Sequence of chain 1.G:
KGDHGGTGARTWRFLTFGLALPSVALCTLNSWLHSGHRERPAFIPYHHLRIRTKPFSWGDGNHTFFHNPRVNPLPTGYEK

Sequence of chain 1.C:
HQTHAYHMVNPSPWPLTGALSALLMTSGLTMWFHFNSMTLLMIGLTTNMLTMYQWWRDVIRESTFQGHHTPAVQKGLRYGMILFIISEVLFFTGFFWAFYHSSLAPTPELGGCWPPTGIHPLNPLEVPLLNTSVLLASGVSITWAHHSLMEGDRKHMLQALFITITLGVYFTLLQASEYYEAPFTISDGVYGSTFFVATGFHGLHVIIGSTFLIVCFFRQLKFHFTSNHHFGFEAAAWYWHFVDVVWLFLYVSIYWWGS

The small molecule below binds the protein below.
Small molecule (SMILES): CCCCCCCCCCO[C@@H]1O[C@H](CO)[C@@H](O[C@H]2O[C@H](CO)[C@@H](O)[C@H](O)[C@H]2O)[C@H](O)[C@H]1O

Binding-site contacts:
Ligand atom C4 contacts residue TRP62 of chain 1.G at 4.1 Å (hydrophobic).
Ligand atom C25 contacts residue MET38 of chain 1.C at 4.1 Å (hydrophobic).
Ligand atom C34 contacts residue LEU41 of chain 1.C at 4.4 Å (hydrophobic).
Ligand atom C28 contacts residue TRP32 of chain 1.C at 3.6 Å (hydrophobic).
Ligand atom C1 contacts residue GLY63 of chain 1.G at 4.0 Å.
Ligand atom C1 contacts residue TRP62 of chain 1.G at 4.2 Å (hydrophobic).
Ligand atom O49 contacts residue GLY63 of chain 1.G at 3.4 Å (h-bond).
Ligand atom O16 contacts residue TRP62 of chain 1.G at 4.5 Å.
Ligand atom C2 contacts residue GLY63 of chain 1.G at 3.6 Å.
Ligand atom C22 contacts residue PHE69 of chain 1.G at 4.4 Å (hydrophobic).
Ligand atom O61 contacts residue PHE69 of chain 1.G at 2.9 Å (h-bond).
Ligand atom C25 contacts residue PHE69 of chain 1.G at 4.1 Å (hydrophobic).
Ligand atom C18 contacts residue MET38 of chain 1.C at 4.3 Å (hydrophobic).
Ligand atom C25 contacts residue TRP32 of chain 1.C at 4.5 Å (hydrophobic).
Ligand atom O5 contacts residue TRP62 of chain 1.G at 4.1 Å.
Ligand atom C19 contacts residue PHE69 of chain 1.G at 4.5 Å (hydrophobic).
Ligand atom C31 contacts residue TRP32 of chain 1.C at 4.5 Å (hydrophobic).
Ligand atom C43 contacts residue LEU29 of chain 1.C at 4.3 Å (hydrophobic).
Ligand atom C6 contacts residue TRP62 of chain 1.G at 3.6 Å (hydrophobic).
Ligand atom C19 contacts residue MET38 of chain 1.C at 4.2 Å (hydrophobic).
Ligand atom C18 contacts residue TRP62 of chain 1.G at 4.1 Å (hydrophobic).
Ligand atom C28 contacts residue MET38 of chain 1.C at 4.1 Å (hydrophobic).
Ligand atom C22 contacts residue TRP32 of chain 1.C at 3.8 Å (hydrophobic).
Ligand atom O49 contacts residue TRP62 of chain 1.G at 4.0 Å.
Ligand atom C34 contacts residue TRP32 of chain 1.C at 4.0 Å (hydrophobic).
Ligand atom O61 contacts residue TRP62 of chain 1.G at 4.1 Å.
Ligand atom C40 contacts residue LEU29 of chain 1.C at 4.3 Å (hydrophobic).
Ligand atom C37 contacts residue LEU41 of chain 1.C at 4.4 Å (hydrophobic).
Ligand atom O55 contacts residue GLY63 of chain 1.G at 4.2 Å.
Ligand atom C22 contacts residue MET38 of chain 1.C at 3.4 Å (hydrophobic).
Ligand atom C57 contacts residue PHE69 of chain 1.G at 4.2 Å (hydrophobic).